Binding-site contacts:
Ligand atom C8 contacts residue LYS61 of chain 7.E at 3.7 Å.
Ligand atom N1 contacts residue THR59 of chain 7.E at 3.5 Å.
Ligand atom N7 contacts residue THR45 of chain 7.E at 2.5 Å (h-bond).
Ligand atom N9 contacts residue LYS61 of chain 7.E at 3.7 Å.
Ligand atom C5' contacts residue TYR85 of chain 7.E at 4.0 Å (hydrophobic).
Ligand atom C8 contacts residue TYR85 of chain 7.E at 3.8 Å (hydrophobic).
Ligand atom C2 contacts residue THR59 of chain 7.E at 4.1 Å.
Ligand atom C5 contacts residue TYR85 of chain 7.E at 3.5 Å (hydrophobic).
Ligand atom N1 contacts residue SER47 of chain 7.E at 2.9 Å (h-bond).
Ligand atom N6 contacts residue THR59 of chain 7.E at 2.8 Å (h-bond).
Ligand atom N6 contacts residue TYR85 of chain 7.E at 3.4 Å.
Ligand atom C4 contacts residue TYR85 of chain 7.E at 3.8 Å (hydrophobic).
Ligand atom OP2 contacts residue LYS43 of chain 7.E at 2.7 Å (salt-bridge).
Ligand atom C4 contacts residue LYS61 of chain 7.E at 3.7 Å.
Ligand atom C6 contacts residue VAL29 of chain 7.E at 4.1 Å (hydrophobic).
Ligand atom N7 contacts residue LYS61 of chain 7.E at 3.7 Å.
Ligand atom C5 contacts residue LYS61 of chain 7.E at 3.7 Å.
Ligand atom C5 contacts residue VAL29 of chain 7.E at 4.0 Å (hydrophobic).
Ligand atom N1 contacts residue TYR85 of chain 7.E at 3.5 Å.
Ligand atom O6 contacts residue LYS61 of chain 7.E at 3.0 Å (salt-bridge).
Ligand atom C6 contacts residue THR45 of chain 7.E at 3.1 Å.
Ligand atom C6 contacts residue LYS61 of chain 7.E at 3.8 Å.
Ligand atom C6 contacts residue SER47 of chain 7.E at 3.9 Å.
Ligand atom N6 contacts residue CYS46 of chain 7.E at 3.4 Å (h-bond).
Ligand atom N9 contacts residue TYR85 of chain 7.E at 4.0 Å.
Ligand atom C8 contacts residue THR45 of chain 7.E at 3.8 Å.
Ligand atom N6 contacts residue THR45 of chain 7.E at 2.5 Å (h-bond).
Ligand atom OP1 contacts residue TYR85 of chain 7.E at 3.5 Å (h-bond).
Ligand atom N6 contacts residue SER47 of chain 7.E at 4.1 Å.
Ligand atom N6 contacts residue LYS61 of chain 7.E at 4.1 Å.
Ligand atom C2 contacts residue SER47 of chain 7.E at 3.4 Å.
Ligand atom OP1 contacts residue LYS43 of chain 7.E at 2.9 Å (salt-bridge).
Ligand atom OP2 contacts residue GLU63 of chain 7.E at 3.6 Å (salt-bridge).
Ligand atom P contacts residue TYR85 of chain 7.E at 3.7 Å.
Ligand atom C6 contacts residue TYR85 of chain 7.E at 3.4 Å (hydrophobic).
Ligand atom C5 contacts residue THR45 of chain 7.E at 3.1 Å.
Ligand atom P contacts residue LYS43 of chain 7.E at 3.2 Å.
Ligand atom N7 contacts residue TYR85 of chain 7.E at 3.7 Å.
Ligand atom C6 contacts residue THR59 of chain 7.E at 3.6 Å.
Ligand atom O3' contacts residue GLU63 of chain 7.E at 4.1 Å.

This small molecule binds to this protein.
Small molecule (SMILES): Nc1nc(=O)c2ncn([C@@H]3O[C@H](CO[P](=O)(O)O[C@H]4[C@@H](O)[C@H](n5cnc6c(N)ncnc65)O[C@@H]4CO[P](=O)(O)O[C@@H]4[C@@H](O)[C@H](n5cnc6c(N)ncnc65)O[C@@H]4COP(=O)=O)[C@@H](O)[C@H]3O)c2[nH]1

Sequence of chain 7.E:
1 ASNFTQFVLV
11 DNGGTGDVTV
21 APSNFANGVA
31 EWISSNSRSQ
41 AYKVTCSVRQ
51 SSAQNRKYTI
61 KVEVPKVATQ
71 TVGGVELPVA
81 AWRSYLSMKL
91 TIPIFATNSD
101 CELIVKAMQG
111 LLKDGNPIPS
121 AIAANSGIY